Sequence of chain 50.A:
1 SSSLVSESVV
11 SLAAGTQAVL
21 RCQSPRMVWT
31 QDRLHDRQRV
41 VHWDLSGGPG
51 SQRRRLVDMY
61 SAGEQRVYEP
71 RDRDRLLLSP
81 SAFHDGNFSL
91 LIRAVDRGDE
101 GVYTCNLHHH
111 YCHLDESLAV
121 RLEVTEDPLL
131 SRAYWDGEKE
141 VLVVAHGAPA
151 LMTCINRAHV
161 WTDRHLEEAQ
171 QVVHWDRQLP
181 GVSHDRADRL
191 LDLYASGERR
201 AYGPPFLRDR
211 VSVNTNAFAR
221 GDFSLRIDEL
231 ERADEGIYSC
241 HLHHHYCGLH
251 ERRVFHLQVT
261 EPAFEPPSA

Binding-site contacts:
Ligand atom O7 contacts residue ASN87 of chain 50.A at 3.0 Å (h-bond).
Ligand atom C2 contacts residue ASN87 of chain 50.A at 2.4 Å.
Ligand atom O7 contacts residue ASP85 of chain 50.A at 3.4 Å (salt-bridge).
Ligand atom C7 contacts residue ASP85 of chain 50.A at 4.4 Å.
Ligand atom O4 contacts residue LEU151 of chain 50.A at 4.1 Å.
Ligand atom C4 contacts residue ASN87 of chain 50.A at 4.2 Å.
Ligand atom C5 contacts residue ASN87 of chain 50.A at 3.7 Å.
Ligand atom O6 contacts residue LEU91 of chain 50.A at 4.1 Å.
Ligand atom C3 contacts residue ASN87 of chain 50.A at 3.8 Å.
Ligand atom C1 contacts residue ASN87 of chain 50.A at 1.4 Å.
Ligand atom C1 contacts residue SER89 of chain 50.A at 4.5 Å.
Ligand atom C6 contacts residue LEU91 of chain 50.A at 3.7 Å (hydrophobic).
Ligand atom C6 contacts residue LEU151 of chain 50.A at 3.8 Å (hydrophobic).
Ligand atom C8 contacts residue ASN87 of chain 50.A at 4.3 Å.
Ligand atom N2 contacts residue ASN87 of chain 50.A at 2.8 Å (h-bond).
Ligand atom C7 contacts residue ASN87 of chain 50.A at 3.1 Å.
Ligand atom C5 contacts residue LEU151 of chain 50.A at 4.1 Å (hydrophobic).
Ligand atom O5 contacts residue ASN87 of chain 50.A at 2.4 Å (h-bond).

A protein and the small-molecule ligand that binds it are described below.
Small molecule (SMILES): CC(=O)N[C@@H]1[C@@H](O)[C@H](O)[C@@H](CO)O[C@H]1O